Sequence of chain 1.A:
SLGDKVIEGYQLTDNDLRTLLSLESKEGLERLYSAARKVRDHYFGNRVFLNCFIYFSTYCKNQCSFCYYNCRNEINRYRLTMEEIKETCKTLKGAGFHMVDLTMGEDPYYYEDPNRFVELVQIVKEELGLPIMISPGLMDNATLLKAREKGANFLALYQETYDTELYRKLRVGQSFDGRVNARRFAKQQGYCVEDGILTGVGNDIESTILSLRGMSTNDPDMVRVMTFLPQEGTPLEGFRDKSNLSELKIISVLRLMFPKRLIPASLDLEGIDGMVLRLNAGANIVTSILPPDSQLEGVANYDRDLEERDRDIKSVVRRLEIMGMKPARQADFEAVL

Binding-site contacts:
Ligand atom CD contacts residue ASP112 of chain 1.A at 3.5 Å.
Ligand atom OXT contacts residue SER277 of chain 1.A at 2.6 Å (h-bond).
Ligand atom CG2 contacts residue ARG235 of chain 1.A at 4.0 Å.
Ligand atom CB contacts residue SAM1 of chain 1.C at 3.7 Å.
Ligand atom CA contacts residue SER299 of chain 1.A at 3.6 Å.
Ligand atom OXT contacts residue THR298 of chain 1.A at 3.8 Å.
Ligand atom CG contacts residue TYR169 of chain 1.A at 3.7 Å (hydrophobic).
Ligand atom CD contacts residue PHE64 of chain 1.A at 4.0 Å (hydrophobic).
Ligand atom CD contacts residue THR114 of chain 1.A at 3.9 Å.
Ligand atom O contacts residue ARG235 of chain 1.A at 3.0 Å (salt-bridge).
Ligand atom OXT contacts residue MET237 of chain 1.A at 3.9 Å.
Ligand atom CB contacts residue VAL310 of chain 1.A at 4.0 Å (hydrophobic).
Ligand atom NE contacts residue ASP112 of chain 1.A at 2.9 Å (salt-bridge).
Ligand atom O contacts residue SER299 of chain 1.A at 3.7 Å.
Ligand atom C contacts residue ARG235 of chain 1.A at 3.3 Å.
Ligand atom NE contacts residue SER146 of chain 1.A at 2.9 Å (h-bond).
Ligand atom NE contacts residue TYR169 of chain 1.A at 2.8 Å (h-bond).
Ligand atom CG2 contacts residue MET237 of chain 1.A at 3.7 Å (hydrophobic).
Ligand atom CG contacts residue PHE64 of chain 1.A at 3.7 Å (hydrophobic).
Ligand atom NE contacts residue SAM1 of chain 1.C at 3.9 Å.
Ligand atom OXT contacts residue ARG235 of chain 1.A at 3.1 Å (salt-bridge).
Ligand atom CB contacts residue PHE64 of chain 1.A at 3.5 Å (hydrophobic).
Ligand atom CD contacts residue TYR169 of chain 1.A at 3.5 Å (hydrophobic).
Ligand atom OXT contacts residue SER299 of chain 1.A at 3.7 Å.
Ligand atom OXT contacts residue ASP279 of chain 1.A at 3.8 Å.
Ligand atom CG contacts residue SAM1 of chain 1.C at 3.8 Å.
Ligand atom C contacts residue SER277 of chain 1.A at 3.6 Å.
Ligand atom N contacts residue ASP279 of chain 1.A at 3.1 Å (salt-bridge).
Ligand atom CA contacts residue PHE64 of chain 1.A at 3.7 Å (hydrophobic).
Ligand atom CG contacts residue ASP112 of chain 1.A at 3.5 Å.
Ligand atom NE contacts residue ALA167 of chain 1.A at 3.8 Å.
Ligand atom C contacts residue SER299 of chain 1.A at 3.7 Å.
Ligand atom C contacts residue THR298 of chain 1.A at 3.6 Å.
Ligand atom O contacts residue THR298 of chain 1.A at 2.8 Å (h-bond).
Ligand atom CD contacts residue SER146 of chain 1.A at 3.8 Å.
Ligand atom CD contacts residue SAM1 of chain 1.C at 2.8 Å.
Ligand atom N contacts residue SER299 of chain 1.A at 2.8 Å (h-bond).
Ligand atom CG2 contacts residue VAL310 of chain 1.A at 4.0 Å (hydrophobic).
Ligand atom N contacts residue PHE64 of chain 1.A at 3.8 Å.
Ligand atom CG2 contacts residue SAM1 of chain 1.C at 3.6 Å.

The protein below binds the small molecule below.
Small molecule (SMILES): C[C@H](CCN)[C@@H](N)C(=O)O